The protein below binds the small molecule below.
Small molecule (SMILES): CC(=O)N[C@@H]1[C@@H](O)[C@H](O)[C@@H](CO)O[C@H]1O

Sequence of chain 1.E:
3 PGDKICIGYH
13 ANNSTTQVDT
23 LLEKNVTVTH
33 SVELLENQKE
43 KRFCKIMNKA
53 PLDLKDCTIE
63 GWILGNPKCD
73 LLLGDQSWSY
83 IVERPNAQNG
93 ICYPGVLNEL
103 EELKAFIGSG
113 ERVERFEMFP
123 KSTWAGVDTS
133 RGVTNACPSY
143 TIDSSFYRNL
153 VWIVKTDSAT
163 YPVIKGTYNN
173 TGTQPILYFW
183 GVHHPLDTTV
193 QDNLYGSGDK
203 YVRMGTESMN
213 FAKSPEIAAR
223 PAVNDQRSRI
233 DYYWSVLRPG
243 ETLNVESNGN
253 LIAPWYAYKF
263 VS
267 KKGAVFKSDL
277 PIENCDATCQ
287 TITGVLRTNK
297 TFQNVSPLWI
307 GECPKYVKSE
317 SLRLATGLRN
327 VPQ

Binding-site contacts:
Ligand atom C7 contacts residue ASN171 of chain 1.E at 3.7 Å.
Ligand atom O5 contacts residue ASN171 of chain 1.E at 2.4 Å (h-bond).
Ligand atom O7 contacts residue ASN171 of chain 1.E at 3.6 Å (h-bond).
Ligand atom C4 contacts residue ASN171 of chain 1.E at 4.2 Å.
Ligand atom C7 contacts residue THR244 of chain 1.E at 3.5 Å.
Ligand atom C5 contacts residue ASN171 of chain 1.E at 3.7 Å.
Ligand atom C2 contacts residue THR244 of chain 1.E at 4.3 Å.
Ligand atom C8 contacts residue THR244 of chain 1.E at 4.1 Å.
Ligand atom N2 contacts residue ASN171 of chain 1.E at 3.0 Å (h-bond).
Ligand atom C3 contacts residue ASN171 of chain 1.E at 3.8 Å.
Ligand atom N2 contacts residue THR244 of chain 1.E at 3.3 Å (h-bond).
Ligand atom O5 contacts residue THR173 of chain 1.E at 4.4 Å.
Ligand atom C8 contacts residue GLU209 of chain 1.E at 4.5 Å.
Ligand atom C1 contacts residue ASN171 of chain 1.E at 1.4 Å.
Ligand atom C1 contacts residue THR244 of chain 1.E at 4.2 Å.
Ligand atom C2 contacts residue ASN171 of chain 1.E at 2.5 Å.
Ligand atom O7 contacts residue THR244 of chain 1.E at 3.8 Å.